This protein binds this small molecule.
Small molecule (SMILES): Cn1cc(N)cn1

Binding-site contacts:
Ligand atom C1 contacts residue TYR122 of chain 1.A at 3.5 Å (hydrophobic).
Ligand atom C3 contacts residue TYR122 of chain 1.A at 4.4 Å (hydrophobic).
Ligand atom C contacts residue ASP123 of chain 1.A at 3.5 Å.
Ligand atom N2 contacts residue ILE108 of chain 1.A at 4.5 Å.
Ligand atom N2 contacts residue ARG109 of chain 1.A at 4.0 Å.
Ligand atom N contacts residue TYR122 of chain 1.A at 4.3 Å.
Ligand atom C3 contacts residue SER106 of chain 1.A at 3.9 Å.
Ligand atom N2 contacts residue TRP126 of chain 1.A at 3.4 Å.
Ligand atom N2 contacts residue ALA105 of chain 1.A at 3.0 Å (h-bond).
Ligand atom C1 contacts residue ARG109 of chain 1.A at 4.5 Å.
Ligand atom C2 contacts residue ARG109 of chain 1.A at 3.9 Å.
Ligand atom N contacts residue ASP123 of chain 1.A at 4.1 Å.
Ligand atom N contacts residue TRP126 of chain 1.A at 4.2 Å.
Ligand atom C2 contacts residue ALA105 of chain 1.A at 3.5 Å (hydrophobic).
Ligand atom N contacts residue ARG109 of chain 1.A at 4.1 Å.
Ligand atom C3 contacts residue ARG109 of chain 1.A at 3.7 Å.
Ligand atom N2 contacts residue TYR122 of chain 1.A at 2.9 Å (h-bond).
Ligand atom C1 contacts residue TRP126 of chain 1.A at 3.3 Å (hydrophobic).
Ligand atom C2 contacts residue TYR122 of chain 1.A at 3.6 Å (hydrophobic).
Ligand atom C contacts residue TRP126 of chain 1.A at 4.0 Å (hydrophobic).
Ligand atom C2 contacts residue TRP126 of chain 1.A at 4.0 Å (hydrophobic).
Ligand atom N1 contacts residue ARG109 of chain 1.A at 3.6 Å.
Ligand atom C3 contacts residue ALA105 of chain 1.A at 3.2 Å (hydrophobic).

Sequence of chain 1.A:
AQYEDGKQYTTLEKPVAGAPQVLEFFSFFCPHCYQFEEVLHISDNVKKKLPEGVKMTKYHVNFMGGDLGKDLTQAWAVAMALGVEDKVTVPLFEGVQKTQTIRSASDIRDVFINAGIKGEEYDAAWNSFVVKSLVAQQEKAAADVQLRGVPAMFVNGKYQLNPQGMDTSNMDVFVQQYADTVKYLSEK